Sequence of chain 2.A:
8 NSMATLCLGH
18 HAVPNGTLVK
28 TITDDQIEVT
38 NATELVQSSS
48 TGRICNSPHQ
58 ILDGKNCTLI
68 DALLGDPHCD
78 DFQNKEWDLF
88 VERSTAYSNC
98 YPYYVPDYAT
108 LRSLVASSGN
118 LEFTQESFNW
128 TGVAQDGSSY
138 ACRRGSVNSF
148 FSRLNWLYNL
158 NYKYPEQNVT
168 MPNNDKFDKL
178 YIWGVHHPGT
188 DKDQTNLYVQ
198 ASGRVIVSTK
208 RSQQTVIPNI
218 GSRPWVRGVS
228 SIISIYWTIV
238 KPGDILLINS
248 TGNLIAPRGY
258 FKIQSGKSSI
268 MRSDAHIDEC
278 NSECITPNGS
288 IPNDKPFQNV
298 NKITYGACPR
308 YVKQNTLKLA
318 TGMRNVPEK

A small-molecule ligand and the protein it binds are described below.
Small molecule (SMILES): CC(=O)N[C@H]1[C@H](O[C@H]2[C@H](O)[C@@H](NC(C)=O)CO[C@@H]2CO)O[C@H](CO)[C@@H](O[C@@H]2O[C@H](CO[C@H]3O[C@H](CO)[C@@H](O)[C@H](O)[C@@H]3O)[C@@H](O)[C@H](O[C@H]3O[C@H](CO)[C@@H](O)[C@H](O)[C@@H]3O)[C@@H]2O)[C@@H]1O

Binding-site contacts:
Ligand atom C6 contacts residue ALA39 of chain 2.A at 4.2 Å (hydrophobic).
Ligand atom O7 contacts residue ASN38 of chain 2.A at 3.8 Å.
Ligand atom O5 contacts residue THR318 of chain 2.A at 4.2 Å.
Ligand atom C4 contacts residue ASN38 of chain 2.A at 4.1 Å.
Ligand atom C2 contacts residue ASN38 of chain 2.A at 2.2 Å.
Ligand atom O5 contacts residue ASN38 of chain 2.A at 2.4 Å (h-bond).
Ligand atom O5 contacts residue ALA39 of chain 2.A at 3.7 Å.
Ligand atom C7 contacts residue ASN38 of chain 2.A at 3.5 Å.
Ligand atom C3 contacts residue ASN38 of chain 2.A at 3.6 Å.
Ligand atom N2 contacts residue ASN38 of chain 2.A at 2.7 Å (h-bond).
Ligand atom C5 contacts residue ASN38 of chain 2.A at 3.6 Å.
Ligand atom C1 contacts residue ASN38 of chain 2.A at 1.4 Å.
Ligand atom C1 contacts residue THR318 of chain 2.A at 4.2 Å.